This small molecule binds to this protein.
Small molecule (SMILES): CC(=O)N1CCNC(=O)[C@H]1CC(=O)Nc1cccc(Cl)c1

Binding-site contacts:
Ligand atom C11 contacts residue HIS41 of chain 1.B at 4.2 Å.
Ligand atom O3 contacts residue GLY143 of chain 1.B at 3.2 Å.
Ligand atom C14 contacts residue SER144 of chain 1.B at 4.3 Å.
Ligand atom C11 contacts residue ASP187 of chain 1.B at 4.0 Å.
Ligand atom C14 contacts residue GLY143 of chain 1.B at 3.9 Å.
Ligand atom C8 contacts residue CYS44 of chain 1.B at 4.2 Å (hydrophobic).
Ligand atom C13 contacts residue GLY143 of chain 1.B at 3.7 Å.
Ligand atom C12 contacts residue HIS41 of chain 1.B at 3.8 Å.
Ligand atom C8 contacts residue HIS41 of chain 1.B at 3.6 Å.
Ligand atom C5 contacts residue CYS145 of chain 1.B at 4.2 Å (hydrophobic).
Ligand atom C9 contacts residue HIS41 of chain 1.B at 3.7 Å.
Ligand atom C7 contacts residue HIS41 of chain 1.B at 3.5 Å.
Ligand atom C13 contacts residue THR26 of chain 1.B at 4.0 Å.
Ligand atom C10 contacts residue GLN189 of chain 1.B at 3.5 Å.
Ligand atom CL1 contacts residue VAL186 of chain 1.B at 4.3 Å.
Ligand atom N1 contacts residue CYS145 of chain 1.B at 3.9 Å.
Ligand atom CL1 contacts residue ARG188 of chain 1.B at 3.4 Å.
Ligand atom C11 contacts residue GLN189 of chain 1.B at 3.9 Å.
Ligand atom C10 contacts residue ARG188 of chain 1.B at 3.6 Å.
Ligand atom C9 contacts residue ASP187 of chain 1.B at 4.1 Å.
Ligand atom N3 contacts residue HIS41 of chain 1.B at 3.2 Å (h-bond).
Ligand atom C1 contacts residue CYS145 of chain 1.B at 3.7 Å (hydrophobic).
Ligand atom O3 contacts residue CYS145 of chain 1.B at 4.1 Å.
Ligand atom C13 contacts residue CYS145 of chain 1.B at 3.2 Å (hydrophobic).
Ligand atom O2 contacts residue HIS41 of chain 1.B at 3.7 Å.
Ligand atom C9 contacts residue CYS44 of chain 1.B at 3.9 Å (hydrophobic).
Ligand atom C10 contacts residue ASP187 of chain 1.B at 3.3 Å.
Ligand atom CL1 contacts residue GLN189 of chain 1.B at 3.7 Å.
Ligand atom O2 contacts residue CYS145 of chain 1.B at 4.2 Å.
Ligand atom CL1 contacts residue ASP187 of chain 1.B at 3.6 Å.
Ligand atom C5 contacts residue HIS41 of chain 1.B at 3.8 Å.
Ligand atom C14 contacts residue CYS145 of chain 1.B at 1.8 Å (hydrophobic).
Ligand atom C10 contacts residue HIS41 of chain 1.B at 4.2 Å.
Ligand atom O3 contacts residue THR26 of chain 1.B at 3.0 Å (h-bond).
Ligand atom CL1 contacts residue MET165 of chain 1.B at 3.4 Å.
Ligand atom O2 contacts residue HIS164 of chain 1.B at 4.1 Å.
Ligand atom C9 contacts residue TYR54 of chain 1.B at 4.0 Å (hydrophobic).
Ligand atom C11 contacts residue ARG188 of chain 1.B at 4.0 Å.
Ligand atom C6 contacts residue HIS41 of chain 1.B at 3.4 Å.
Ligand atom C10 contacts residue TYR54 of chain 1.B at 4.2 Å (hydrophobic).

Sequence of chain 1.B:
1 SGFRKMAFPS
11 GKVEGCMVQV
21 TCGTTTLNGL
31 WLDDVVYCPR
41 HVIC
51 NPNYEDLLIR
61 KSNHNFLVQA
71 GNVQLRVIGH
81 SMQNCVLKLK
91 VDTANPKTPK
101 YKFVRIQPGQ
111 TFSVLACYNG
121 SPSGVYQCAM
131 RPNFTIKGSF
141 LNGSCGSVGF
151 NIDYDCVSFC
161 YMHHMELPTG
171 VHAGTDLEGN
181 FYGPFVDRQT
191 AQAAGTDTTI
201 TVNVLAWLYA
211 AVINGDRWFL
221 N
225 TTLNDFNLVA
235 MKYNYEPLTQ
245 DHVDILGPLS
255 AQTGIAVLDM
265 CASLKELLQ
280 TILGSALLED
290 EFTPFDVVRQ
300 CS